Sequence of chain 31.B:
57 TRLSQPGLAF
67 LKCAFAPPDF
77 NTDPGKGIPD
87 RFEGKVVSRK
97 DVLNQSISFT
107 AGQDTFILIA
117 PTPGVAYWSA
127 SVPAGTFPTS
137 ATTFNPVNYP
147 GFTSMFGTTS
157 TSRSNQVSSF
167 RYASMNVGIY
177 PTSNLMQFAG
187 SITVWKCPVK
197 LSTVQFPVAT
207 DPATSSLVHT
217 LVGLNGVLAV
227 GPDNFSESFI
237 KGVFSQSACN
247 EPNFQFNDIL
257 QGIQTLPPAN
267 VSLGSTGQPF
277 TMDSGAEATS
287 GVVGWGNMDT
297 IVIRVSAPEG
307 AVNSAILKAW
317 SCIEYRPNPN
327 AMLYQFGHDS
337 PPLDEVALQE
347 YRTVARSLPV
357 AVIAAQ

Binding-site contacts:
Ligand atom CG2 contacts residue PHE76 of chain 31.B at 3.8 Å (hydrophobic).

The small molecule below binds the protein below.
Small molecule (SMILES): CC(C)[C@H](NC(=O)[C@H](CCCN=C(N)N)NC(=O)[C@@H](N)CCC(=O)O)C(=O)N[C@H](C=O)CCCCN